Binding-site contacts:
Ligand atom S1 contacts residue THR235 of chain 1.A at 3.8 Å.
Ligand atom C7 contacts residue PHE112 of chain 1.A at 3.9 Å (hydrophobic).
Ligand atom C11 contacts residue ASP232 of chain 1.A at 3.8 Å.
Ligand atom C9 contacts residue TYR75 of chain 1.A at 3.8 Å (hydrophobic).
Ligand atom N2 contacts residue ASP36 of chain 1.A at 2.7 Å (salt-bridge).
Ligand atom N2 contacts residue ASP232 of chain 1.A at 2.8 Å (salt-bridge).
Ligand atom C13 contacts residue TRP119 of chain 1.A at 4.1 Å (hydrophobic).
Ligand atom O1 contacts residue ASP36 of chain 1.A at 3.7 Å.
Ligand atom C3 contacts residue ILE122 of chain 1.A at 3.5 Å (hydrophobic).
Ligand atom S1 contacts residue ASP232 of chain 1.A at 3.9 Å.
Ligand atom C6 contacts residue LEU34 of chain 1.A at 3.5 Å (hydrophobic).
Ligand atom C7 contacts residue TYR75 of chain 1.A at 4.0 Å (hydrophobic).
Ligand atom C6 contacts residue GLY234 of chain 1.A at 3.5 Å.
Ligand atom C8 contacts residue ASP36 of chain 1.A at 3.6 Å.
Ligand atom C12 contacts residue PHE112 of chain 1.A at 3.9 Å (hydrophobic).
Ligand atom C10 contacts residue TYR75 of chain 1.A at 4.0 Å (hydrophobic).
Ligand atom C11 contacts residue ASP36 of chain 1.A at 3.5 Å.
Ligand atom N1 contacts residue ASP36 of chain 1.A at 2.6 Å (salt-bridge).
Ligand atom F2 contacts residue TRP119 of chain 1.A at 3.2 Å.
Ligand atom F2 contacts residue ILE114 of chain 1.A at 3.4 Å.
Ligand atom C13 contacts residue LEU34 of chain 1.A at 4.2 Å (hydrophobic).
Ligand atom N2 contacts residue THR235 of chain 1.A at 4.0 Å.
Ligand atom C4 contacts residue ASP36 of chain 1.A at 4.1 Å.
Ligand atom N2 contacts residue GLY234 of chain 1.A at 3.7 Å.
Ligand atom C5 contacts residue ILE122 of chain 1.A at 4.2 Å (hydrophobic).
Ligand atom N2 contacts residue GLY38 of chain 1.A at 3.8 Å.
Ligand atom C12 contacts residue TYR75 of chain 1.A at 4.1 Å (hydrophobic).
Ligand atom C5 contacts residue GLY234 of chain 1.A at 3.4 Å.
Ligand atom C4 contacts residue ILE122 of chain 1.A at 4.0 Å (hydrophobic).
Ligand atom C2 contacts residue TYR75 of chain 1.A at 3.8 Å (hydrophobic).
Ligand atom C5 contacts residue LEU34 of chain 1.A at 3.9 Å (hydrophobic).
Ligand atom O1 contacts residue SER39 of chain 1.A at 3.4 Å.
Ligand atom C3 contacts residue ASP36 of chain 1.A at 3.4 Å.
Ligand atom F1 contacts residue PHE112 of chain 1.A at 3.2 Å.
Ligand atom C3 contacts residue SER39 of chain 1.A at 4.2 Å.
Ligand atom C5 contacts residue ASP36 of chain 1.A at 4.1 Å.
Ligand atom F2 contacts residue PHE112 of chain 1.A at 3.9 Å.
Ligand atom C11 contacts residue GLY234 of chain 1.A at 4.1 Å.
Ligand atom C1 contacts residue TYR75 of chain 1.A at 4.1 Å (hydrophobic).
Ligand atom F1 contacts residue TYR75 of chain 1.A at 3.0 Å.

The small molecule below binds the protein below.
Small molecule (SMILES): NC1=N[C@@]2(c3ccc(F)cc3F)COCC[C@H]2CS1

Sequence of chain 1.A:
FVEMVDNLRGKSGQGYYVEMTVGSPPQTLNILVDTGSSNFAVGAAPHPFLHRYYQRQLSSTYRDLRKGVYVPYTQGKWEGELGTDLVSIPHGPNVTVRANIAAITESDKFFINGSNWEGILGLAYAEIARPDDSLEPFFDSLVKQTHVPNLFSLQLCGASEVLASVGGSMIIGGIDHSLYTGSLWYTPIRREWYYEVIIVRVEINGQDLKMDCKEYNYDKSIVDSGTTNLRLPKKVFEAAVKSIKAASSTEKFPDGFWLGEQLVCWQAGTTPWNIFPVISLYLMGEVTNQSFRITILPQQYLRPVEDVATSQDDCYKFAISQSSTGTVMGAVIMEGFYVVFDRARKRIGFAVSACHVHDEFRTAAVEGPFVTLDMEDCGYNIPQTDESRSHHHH